Binding-site contacts:
Ligand atom C8 contacts residue TRP76 of chain 1.A at 3.8 Å (hydrophobic).
Ligand atom N1 contacts residue TRP30 of chain 1.A at 4.0 Å.
Ligand atom C1' contacts residue TRP30 of chain 1.A at 3.2 Å (hydrophobic).
Ligand atom N1 contacts residue GLU77 of chain 1.A at 3.0 Å (salt-bridge).
Ligand atom C4 contacts residue TRP76 of chain 1.A at 3.7 Å (hydrophobic).
Ligand atom N9 contacts residue TRP30 of chain 1.A at 3.2 Å (h-bond).
Ligand atom O6 contacts residue GLU77 of chain 1.A at 4.2 Å.
Ligand atom C5 contacts residue TRP30 of chain 1.A at 3.4 Å (hydrophobic).
Ligand atom N3 contacts residue TRP76 of chain 1.A at 4.0 Å.
Ligand atom CM7 contacts residue TRP30 of chain 1.A at 3.9 Å (hydrophobic).
Ligand atom C2 contacts residue TRP76 of chain 1.A at 4.0 Å (hydrophobic).
Ligand atom O2A contacts residue ARG86 of chain 1.A at 4.3 Å.
Ligand atom N1 contacts residue TRP76 of chain 1.A at 3.7 Å.
Ligand atom PA contacts residue ARG131 of chain 1.A at 4.0 Å.
Ligand atom O1A contacts residue ASN129 of chain 1.A at 4.1 Å.
Ligand atom O6 contacts residue TRP140 of chain 1.A at 4.3 Å.
Ligand atom CM7 contacts residue TRP76 of chain 1.A at 3.5 Å (hydrophobic).
Ligand atom O6 contacts residue MET75 of chain 1.A at 3.2 Å.
Ligand atom N1 contacts residue MET75 of chain 1.A at 4.2 Å.
Ligand atom C2 contacts residue GLU77 of chain 1.A at 3.6 Å.
Ligand atom O4' contacts residue TRP30 of chain 1.A at 3.0 Å (h-bond).
Ligand atom N2 contacts residue GLU77 of chain 1.A at 3.2 Å (salt-bridge).
Ligand atom C5 contacts residue TRP76 of chain 1.A at 3.7 Å (hydrophobic).
Ligand atom O6 contacts residue TRP30 of chain 1.A at 3.9 Å.
Ligand atom C6 contacts residue MET75 of chain 1.A at 4.2 Å (hydrophobic).
Ligand atom O3A contacts residue ARG131 of chain 1.A at 4.0 Å.
Ligand atom N3 contacts residue TRP30 of chain 1.A at 3.8 Å.
Ligand atom C6 contacts residue TRP30 of chain 1.A at 3.7 Å (hydrophobic).
Ligand atom O1A contacts residue ARG131 of chain 1.A at 2.8 Å (salt-bridge).
Ligand atom C6 contacts residue TRP76 of chain 1.A at 3.5 Å (hydrophobic).
Ligand atom C2 contacts residue TRP30 of chain 1.A at 4.0 Å (hydrophobic).
Ligand atom C2' contacts residue TRP76 of chain 1.A at 4.0 Å (hydrophobic).
Ligand atom N7 contacts residue TRP30 of chain 1.A at 3.3 Å.
Ligand atom C8 contacts residue TRP30 of chain 1.A at 3.6 Å (hydrophobic).
Ligand atom C4 contacts residue TRP30 of chain 1.A at 3.5 Å (hydrophobic).
Ligand atom N7 contacts residue TRP76 of chain 1.A at 3.4 Å.
Ligand atom O3A contacts residue LYS136 of chain 1.A at 3.9 Å.
Ligand atom C6 contacts residue GLU77 of chain 1.A at 4.0 Å.
Ligand atom O6 contacts residue TRP76 of chain 1.A at 2.8 Å (h-bond).
Ligand atom N9 contacts residue TRP76 of chain 1.A at 3.8 Å.

Sequence of chain 1.A:
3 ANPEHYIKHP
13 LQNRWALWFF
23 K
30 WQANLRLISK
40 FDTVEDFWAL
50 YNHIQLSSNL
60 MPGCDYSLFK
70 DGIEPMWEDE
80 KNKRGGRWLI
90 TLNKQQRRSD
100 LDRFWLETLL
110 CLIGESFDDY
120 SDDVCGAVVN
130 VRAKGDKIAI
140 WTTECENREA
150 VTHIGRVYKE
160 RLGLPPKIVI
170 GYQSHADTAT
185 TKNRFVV

This small molecule binds to this protein.
Small molecule (SMILES): CN1CN([C@@H]2O[C@H](CO[P](=O)(O)O[P](=O)(O)OP(=O)(O)O)[C@@H](O)[C@H]2O)c2nc(N)[nH]c(=O)c21